The protein below binds the small molecule below.
Small molecule (SMILES): CC[C@H](C)[C@H](NC(=O)[C@H](CCCN=C(N)N)NC(=O)[C@@H]1CCCN1C(=O)[C@H](CC(C)C)NC(=O)[C@H](CC(C)C)NC(=O)[C@H](CO)NC(=O)[C@H](CO)NC(=O)[C@H](CS)NC(=O)[C@H](Cc1cnc[nH]1)NC(=O)[C@H](CO)NC(=O)[C@H](CCCN=C(N)N)NC(=O)[C@@H](NC(=O)[C@H](CS)NC(=O)[C@H](C)N)C(C)C)C(=O)N[C@@H](CC1=NC=NC1)C(=O)N[C@@H](CS)C(=O)N[C@@H](C)C(N)=O

Binding-site contacts:
Ligand atom NH2 contacts residue PHE23 of chain 1.A at 3.1 Å.
Ligand atom O contacts residue LFI1 of chain 1.E at 2.2 Å (h-bond).
Ligand atom CG contacts residue PHE373 of chain 1.A at 3.2 Å (hydrophobic).
Ligand atom N contacts residue LFI1 of chain 1.E at 3.4 Å (h-bond).
Ligand atom CD1 contacts residue TYR498 of chain 1.A at 2.9 Å (hydrophobic).
Ligand atom O contacts residue GLY49 of chain 1.A at 3.2 Å.
Ligand atom N contacts residue ASN491 of chain 1.A at 3.1 Å (h-bond).
Ligand atom O contacts residue LFI1 of chain 1.E at 2.7 Å.
Ligand atom N contacts residue LFI1 of chain 1.E at 2.9 Å (h-bond).
Ligand atom NH2 contacts residue TYR493 of chain 1.A at 3.4 Å.
Ligand atom CA contacts residue ALA331 of chain 1.A at 3.3 Å (hydrophobic).
Ligand atom CG2 contacts residue SER107 of chain 1.A at 3.2 Å.
Ligand atom CD2 contacts residue ASN34 of chain 1.A at 3.1 Å.
Ligand atom O contacts residue TYR493 of chain 1.A at 2.5 Å (h-bond).
Ligand atom O contacts residue ASN377 of chain 1.A at 2.6 Å (h-bond).
Ligand atom NH1 contacts residue TYR493 of chain 1.A at 2.9 Å (h-bond).
Ligand atom C contacts residue LFI1 of chain 1.E at 2.9 Å.
Ligand atom CG contacts residue ASN491 of chain 1.A at 3.2 Å.
Ligand atom N contacts residue ASN377 of chain 1.A at 3.4 Å (h-bond).
Ligand atom CB contacts residue LFI1 of chain 1.E at 2.8 Å.
Ligand atom N contacts residue ALA331 of chain 1.A at 3.0 Å (h-bond).
Ligand atom NH1 contacts residue ARG376 of chain 1.A at 3.4 Å (salt-bridge).
Ligand atom C contacts residue ASN377 of chain 1.A at 3.4 Å.
Ligand atom NH2 contacts residue ASP492 of chain 1.A at 2.7 Å (salt-bridge).
Ligand atom CZ contacts residue PHE23 of chain 1.A at 3.4 Å (hydrophobic).
Ligand atom O contacts residue PHE487 of chain 1.A at 3.0 Å.
Ligand atom OG contacts residue THR330 of chain 1.A at 2.8 Å (h-bond).
Ligand atom CG contacts residue ASN377 of chain 1.A at 3.3 Å.
Ligand atom OG contacts residue ALA331 of chain 1.A at 3.4 Å (h-bond).
Ligand atom O contacts residue LFI1 of chain 1.E at 3.2 Å (h-bond).
Ligand atom NH2 contacts residue ASP333 of chain 1.A at 3.3 Å.
Ligand atom CD contacts residue PHE373 of chain 1.A at 3.0 Å (hydrophobic).
Ligand atom SG contacts residue LFI1 of chain 1.E at 1.6 Å.
Ligand atom NE contacts residue ASN491 of chain 1.A at 3.1 Å (h-bond).
Ligand atom OG contacts residue PRO329 of chain 1.A at 3.2 Å (h-bond).
Ligand atom CA contacts residue ASN377 of chain 1.A at 3.1 Å.
Ligand atom CG1 contacts residue LYS545 of chain 1.A at 3.2 Å.
Ligand atom CA contacts residue ASN491 of chain 1.A at 3.4 Å.
Ligand atom O contacts residue TRP332 of chain 1.A at 3.4 Å.
Ligand atom CB contacts residue ALA331 of chain 1.A at 3.3 Å (hydrophobic).

Sequence of chain 1.A:
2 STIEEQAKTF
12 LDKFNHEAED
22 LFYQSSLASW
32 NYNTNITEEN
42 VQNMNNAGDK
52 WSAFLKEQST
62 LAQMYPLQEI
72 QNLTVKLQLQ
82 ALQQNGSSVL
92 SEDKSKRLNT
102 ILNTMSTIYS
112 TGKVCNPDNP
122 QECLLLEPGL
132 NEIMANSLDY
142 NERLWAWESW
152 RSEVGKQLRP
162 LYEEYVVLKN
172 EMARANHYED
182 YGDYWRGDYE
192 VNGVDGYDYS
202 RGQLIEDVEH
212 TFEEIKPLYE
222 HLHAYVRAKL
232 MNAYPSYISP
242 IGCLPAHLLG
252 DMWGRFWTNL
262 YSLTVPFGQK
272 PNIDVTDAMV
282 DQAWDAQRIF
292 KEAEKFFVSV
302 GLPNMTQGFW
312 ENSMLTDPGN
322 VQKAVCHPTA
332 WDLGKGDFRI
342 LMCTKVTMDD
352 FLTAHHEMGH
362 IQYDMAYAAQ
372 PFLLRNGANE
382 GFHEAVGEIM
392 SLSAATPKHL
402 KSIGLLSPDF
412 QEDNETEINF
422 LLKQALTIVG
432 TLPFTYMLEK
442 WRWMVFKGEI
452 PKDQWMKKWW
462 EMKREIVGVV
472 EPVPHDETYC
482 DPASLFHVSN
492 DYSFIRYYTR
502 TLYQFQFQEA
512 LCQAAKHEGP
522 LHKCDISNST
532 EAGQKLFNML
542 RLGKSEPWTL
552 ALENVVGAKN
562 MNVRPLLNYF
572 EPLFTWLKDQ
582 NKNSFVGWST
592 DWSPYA